Sequence of chain 1.M:
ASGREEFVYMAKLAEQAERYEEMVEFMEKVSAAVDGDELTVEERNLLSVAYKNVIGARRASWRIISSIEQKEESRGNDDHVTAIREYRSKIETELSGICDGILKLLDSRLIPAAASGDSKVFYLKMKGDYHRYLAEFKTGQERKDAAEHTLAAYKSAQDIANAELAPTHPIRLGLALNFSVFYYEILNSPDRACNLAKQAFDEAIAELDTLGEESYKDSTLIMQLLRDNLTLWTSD

The small molecule below binds the protein below.
Small molecule (SMILES): CC(C)C[C@H](NC(=O)[C@@H](N)CCC(=O)O)C(=O)N[C@@H](Cc1ccccc1)C(=O)N[C@@H](COP(=O)(O)O)C(=O)N[C@@H](C)C(=O)N1CCC[C@H]1C=O

Binding-site contacts:
Ligand atom O1P contacts residue TYR136 of chain 1.M at 2.6 Å (h-bond).
Ligand atom O2P contacts residue FMT1 of chain 1.AA at 2.6 Å (h-bond).
Ligand atom CD2 contacts residue ASN232 of chain 1.M at 3.8 Å.
Ligand atom O2P contacts residue ARG62 of chain 1.M at 2.8 Å (salt-bridge).
Ligand atom CA contacts residue ASN181 of chain 1.M at 3.6 Å.
Ligand atom O2P contacts residue ARG135 of chain 1.M at 2.9 Å (salt-bridge).
Ligand atom CA contacts residue ASN232 of chain 1.M at 3.6 Å.
Ligand atom P contacts residue TYR136 of chain 1.M at 3.6 Å.
Ligand atom P contacts residue ARG62 of chain 1.M at 3.8 Å.
Ligand atom CA contacts residue ASN181 of chain 1.M at 3.7 Å.
Ligand atom C contacts residue ASN181 of chain 1.M at 3.6 Å.
Ligand atom CA contacts residue LEU180 of chain 1.M at 3.7 Å (hydrophobic).
Ligand atom CD contacts residue LEU228 of chain 1.M at 3.8 Å (hydrophobic).
Ligand atom CB contacts residue LYS55 of chain 1.M at 3.7 Å.
Ligand atom C contacts residue LEU180 of chain 1.M at 3.6 Å (hydrophobic).
Ligand atom C contacts residue LYS55 of chain 1.M at 3.3 Å.
Ligand atom CD1 contacts residue TRP236 of chain 1.M at 3.5 Å (hydrophobic).
Ligand atom N contacts residue ASN232 of chain 1.M at 3.0 Å (h-bond).
Ligand atom CD2 contacts residue TRP236 of chain 1.M at 3.1 Å (hydrophobic).
Ligand atom N contacts residue FMT1 of chain 1.AA at 3.8 Å.
Ligand atom O contacts residue LYS55 of chain 1.M at 3.0 Å (salt-bridge).
Ligand atom N contacts residue LEU180 of chain 1.M at 3.6 Å.
Ligand atom OG contacts residue FMT1 of chain 1.AA at 3.5 Å (h-bond).
Ligand atom O3P contacts residue TYR136 of chain 1.M at 3.6 Å (h-bond).
Ligand atom O contacts residue LEU180 of chain 1.M at 3.4 Å.
Ligand atom O contacts residue VAL184 of chain 1.M at 3.8 Å.
Ligand atom O1P contacts residue ARG135 of chain 1.M at 2.9 Å (salt-bridge).
Ligand atom CD2 contacts residue ASN232 of chain 1.M at 3.6 Å.
Ligand atom N contacts residue ASN181 of chain 1.M at 2.7 Å (h-bond).
Ligand atom CA contacts residue LYS55 of chain 1.M at 3.2 Å.
Ligand atom CB contacts residue ASN181 of chain 1.M at 3.2 Å.
Ligand atom CB contacts residue LEU228 of chain 1.M at 3.8 Å (hydrophobic).
Ligand atom CD contacts residue ILE225 of chain 1.M at 3.6 Å (hydrophobic).
Ligand atom O3P contacts residue ARG62 of chain 1.M at 2.7 Å (salt-bridge).
Ligand atom O contacts residue LEU235 of chain 1.M at 3.4 Å.
Ligand atom O2P contacts residue TYR136 of chain 1.M at 3.7 Å.
Ligand atom O contacts residue ASN232 of chain 1.M at 2.9 Å (h-bond).
Ligand atom CB contacts residue ASN181 of chain 1.M at 3.6 Å.
Ligand atom CB contacts residue FMT1 of chain 1.AA at 3.4 Å.
Ligand atom P contacts residue FMT1 of chain 1.AA at 3.6 Å.